Binding-site contacts:
Ligand atom O7 contacts residue ASN943 of chain 1.A at 3.2 Å (h-bond).
Ligand atom C8 contacts residue THR942 of chain 1.A at 3.5 Å.
Ligand atom O5 contacts residue ASN943 of chain 1.A at 2.4 Å (h-bond).
Ligand atom N2 contacts residue THR942 of chain 1.A at 4.2 Å.
Ligand atom C7 contacts residue ASN943 of chain 1.A at 3.3 Å.
Ligand atom C2 contacts residue ASN943 of chain 1.A at 2.5 Å.
Ligand atom N2 contacts residue ASN943 of chain 1.A at 2.9 Å (h-bond).
Ligand atom C5 contacts residue ASN943 of chain 1.A at 3.6 Å.
Ligand atom C7 contacts residue THR942 of chain 1.A at 3.5 Å.
Ligand atom C4 contacts residue ASN943 of chain 1.A at 4.3 Å.
Ligand atom O7 contacts residue THR942 of chain 1.A at 3.4 Å (h-bond).
Ligand atom C1 contacts residue ASN943 of chain 1.A at 1.4 Å.
Ligand atom C3 contacts residue ASN943 of chain 1.A at 3.9 Å.

This small molecule binds to this protein.
Small molecule (SMILES): CC(=O)N[C@H]1[C@H](O[C@H]2[C@H](O)[C@@H](NC(C)=O)CO[C@@H]2CO)O[C@H](CO)[C@@H](O)[C@@H]1O

Sequence of chain 1.A:
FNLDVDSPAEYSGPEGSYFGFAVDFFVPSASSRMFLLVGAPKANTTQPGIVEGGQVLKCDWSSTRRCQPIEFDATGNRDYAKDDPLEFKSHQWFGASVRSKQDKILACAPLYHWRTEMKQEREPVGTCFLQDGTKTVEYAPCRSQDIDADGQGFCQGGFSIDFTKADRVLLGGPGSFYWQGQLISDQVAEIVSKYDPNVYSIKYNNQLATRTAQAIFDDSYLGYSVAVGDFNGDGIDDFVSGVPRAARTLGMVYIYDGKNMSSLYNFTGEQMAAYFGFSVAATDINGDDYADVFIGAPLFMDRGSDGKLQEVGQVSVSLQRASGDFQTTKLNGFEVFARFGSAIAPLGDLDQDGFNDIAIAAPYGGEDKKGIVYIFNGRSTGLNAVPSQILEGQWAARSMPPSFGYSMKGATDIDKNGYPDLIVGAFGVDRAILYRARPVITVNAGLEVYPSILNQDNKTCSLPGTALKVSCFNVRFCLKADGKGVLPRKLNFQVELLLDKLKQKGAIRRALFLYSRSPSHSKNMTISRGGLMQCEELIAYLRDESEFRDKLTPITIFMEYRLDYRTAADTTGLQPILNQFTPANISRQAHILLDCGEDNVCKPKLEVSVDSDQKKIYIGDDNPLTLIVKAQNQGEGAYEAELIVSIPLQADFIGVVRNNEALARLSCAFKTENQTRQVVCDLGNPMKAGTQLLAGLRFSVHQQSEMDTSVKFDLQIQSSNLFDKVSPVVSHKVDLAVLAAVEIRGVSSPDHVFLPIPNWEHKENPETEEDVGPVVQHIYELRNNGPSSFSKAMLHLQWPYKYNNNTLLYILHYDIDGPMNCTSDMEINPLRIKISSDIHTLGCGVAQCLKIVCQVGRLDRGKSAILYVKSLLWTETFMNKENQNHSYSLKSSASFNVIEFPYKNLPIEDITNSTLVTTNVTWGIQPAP